Sequence of chain 4.B:
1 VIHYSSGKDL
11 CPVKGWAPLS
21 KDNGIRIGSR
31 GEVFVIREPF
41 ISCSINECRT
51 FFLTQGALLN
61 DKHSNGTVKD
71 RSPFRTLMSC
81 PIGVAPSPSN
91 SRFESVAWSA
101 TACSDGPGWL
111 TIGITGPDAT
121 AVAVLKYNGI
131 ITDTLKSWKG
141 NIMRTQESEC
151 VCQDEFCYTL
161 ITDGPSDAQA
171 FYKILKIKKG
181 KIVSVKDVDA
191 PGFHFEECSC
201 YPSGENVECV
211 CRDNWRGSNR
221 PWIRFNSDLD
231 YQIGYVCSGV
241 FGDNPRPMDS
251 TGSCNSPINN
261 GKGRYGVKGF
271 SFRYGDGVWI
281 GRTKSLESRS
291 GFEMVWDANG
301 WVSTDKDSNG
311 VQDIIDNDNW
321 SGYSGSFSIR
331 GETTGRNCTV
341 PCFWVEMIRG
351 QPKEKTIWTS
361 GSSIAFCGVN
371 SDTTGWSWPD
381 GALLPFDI

Binding-site contacts:
Ligand atom N2 contacts residue ILE357 of chain 4.B at 3.6 Å.
Ligand atom C8 contacts residue ILE357 of chain 4.B at 3.5 Å (hydrophobic).
Ligand atom O6 contacts residue THR67 of chain 4.B at 3.8 Å.
Ligand atom O7 contacts residue ILE357 of chain 4.B at 4.0 Å.
Ligand atom O5 contacts residue THR67 of chain 4.B at 4.3 Å.
Ligand atom C1 contacts residue ASN65 of chain 4.B at 2.6 Å.
Ligand atom C5 contacts residue ASN65 of chain 4.B at 4.3 Å.
Ligand atom O1 contacts residue ASN65 of chain 4.B at 2.9 Å (h-bond).
Ligand atom C8 contacts residue ILE388 of chain 4.B at 4.5 Å (hydrophobic).
Ligand atom C7 contacts residue ASN65 of chain 4.B at 4.0 Å.
Ligand atom C2 contacts residue ASN65 of chain 4.B at 3.6 Å.
Ligand atom C6 contacts residue THR67 of chain 4.B at 4.4 Å.
Ligand atom O7 contacts residue ASN65 of chain 4.B at 3.6 Å (h-bond).
Ligand atom O5 contacts residue ASN65 of chain 4.B at 3.2 Å (h-bond).
Ligand atom O1 contacts residue ILE357 of chain 4.B at 4.0 Å.
Ligand atom N2 contacts residue ASN65 of chain 4.B at 3.9 Å.
Ligand atom C7 contacts residue ILE357 of chain 4.B at 3.8 Å (hydrophobic).

A small-molecule ligand and the protein it binds are described below.
Small molecule (SMILES): CC(=O)N[C@@H]1[C@@H](O)[C@H](O)[C@@H](CO)O[C@H]1O